Sequence of chain 1.A:
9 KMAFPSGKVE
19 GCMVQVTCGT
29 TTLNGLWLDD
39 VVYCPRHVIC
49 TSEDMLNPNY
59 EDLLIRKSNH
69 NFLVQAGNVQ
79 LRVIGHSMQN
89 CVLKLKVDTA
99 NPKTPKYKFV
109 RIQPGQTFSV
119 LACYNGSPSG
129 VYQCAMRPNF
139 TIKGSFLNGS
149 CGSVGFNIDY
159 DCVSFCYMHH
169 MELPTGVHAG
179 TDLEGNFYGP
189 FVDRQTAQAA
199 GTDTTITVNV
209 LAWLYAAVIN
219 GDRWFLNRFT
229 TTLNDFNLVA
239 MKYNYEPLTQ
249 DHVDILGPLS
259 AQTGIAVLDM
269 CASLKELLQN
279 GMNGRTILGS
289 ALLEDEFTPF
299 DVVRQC

Binding-site contacts:
Ligand atom N2 contacts residue HIS168 of chain 1.A at 3.0 Å (h-bond).
Ligand atom C14 contacts residue CYS149 of chain 1.A at 1.8 Å (hydrophobic).
Ligand atom C8 contacts residue Y711 of chain 1.D at 0.1 Å.
Ligand atom C5 contacts residue Y711 of chain 1.D at 0.0 Å.
Ligand atom C4 contacts residue Y711 of chain 1.D at 0.0 Å.
Ligand atom C6 contacts residue Y711 of chain 1.D at 0.0 Å.
Ligand atom N2 contacts residue Y711 of chain 1.D at 0.1 Å (h-bond).
Ligand atom C3 contacts residue Y711 of chain 1.D at 0.1 Å.
Ligand atom O2 contacts residue HIS167 of chain 1.A at 2.8 Å (h-bond).
Ligand atom C14 contacts residue Y711 of chain 1.D at 0.1 Å.
Ligand atom C20 contacts residue Y711 of chain 1.D at 0.0 Å.
Ligand atom C7 contacts residue Y711 of chain 1.D at 0.1 Å.
Ligand atom C13 contacts residue Y711 of chain 1.D at 0.0 Å.
Ligand atom O5 contacts residue Y711 of chain 1.D at 0.0 Å (h-bond).
Ligand atom O3 contacts residue HIS45 of chain 1.A at 3.0 Å (h-bond).
Ligand atom C22 contacts residue Y711 of chain 1.D at 0.0 Å.
Ligand atom N2 contacts residue CYS149 of chain 1.A at 3.0 Å (h-bond).
Ligand atom C16 contacts residue Y711 of chain 1.D at 0.0 Å.
Ligand atom C18 contacts residue Y711 of chain 1.D at 0.0 Å.
Ligand atom O1 contacts residue Y711 of chain 1.D at 0.1 Å (h-bond).
Ligand atom C11 contacts residue Y711 of chain 1.D at 0.2 Å.
Ligand atom C19 contacts residue Y711 of chain 1.D at 0.0 Å.
Ligand atom C15 contacts residue Y711 of chain 1.D at 0.0 Å.
Ligand atom N1 contacts residue GLN193 of chain 1.A at 3.0 Å (h-bond).
Ligand atom N1 contacts residue Y711 of chain 1.D at 0.1 Å (h-bond).
Ligand atom N3 contacts residue Y711 of chain 1.D at 0.0 Å (h-bond).
Ligand atom O3 contacts residue Y711 of chain 1.D at 1.4 Å.
Ligand atom O4 contacts residue Y711 of chain 1.D at 0.1 Å (h-bond).
Ligand atom O5 contacts residue GLN193 of chain 1.A at 2.9 Å (h-bond).
Ligand atom C9 contacts residue Y711 of chain 1.D at 0.0 Å.
Ligand atom O2 contacts residue Y711 of chain 1.D at 0.4 Å (h-bond).
Ligand atom C21 contacts residue Y711 of chain 1.D at 0.0 Å.
Ligand atom C8 contacts residue CYS149 of chain 1.A at 2.7 Å (hydrophobic).
Ligand atom C10 contacts residue Y711 of chain 1.D at 0.1 Å.
Ligand atom C12 contacts residue Y711 of chain 1.D at 0.0 Å.
Ligand atom O3 contacts residue CYS149 of chain 1.A at 2.6 Å (h-bond).
Ligand atom O1 contacts residue GLU170 of chain 1.A at 3.0 Å (salt-bridge).
Ligand atom C2 contacts residue Y711 of chain 1.D at 0.1 Å.
Ligand atom C17 contacts residue Y711 of chain 1.D at 0.0 Å.
Ligand atom C1 contacts residue Y711 of chain 1.D at 0.1 Å.

The small molecule below binds the protein below.
Small molecule (SMILES): CC(C)C[C@H](NC(=O)OC[C@H]1C[C@H]2C=C[C@@H]1C2)C(=O)N[C@@H](C[C@@H]1CCNC1=O)C(O)S(=O)(=O)O